Sequence of chain 2.B:
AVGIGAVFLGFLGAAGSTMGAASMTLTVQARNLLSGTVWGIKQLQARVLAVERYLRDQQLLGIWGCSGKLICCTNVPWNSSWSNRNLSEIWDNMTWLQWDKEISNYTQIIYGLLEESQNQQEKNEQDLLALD

The small molecule below binds the protein below.
Small molecule (SMILES): CC(=O)N[C@@H]1[C@@H](O)[C@H](O)[C@@H](CO)O[C@H]1O

Binding-site contacts:
Ligand atom C2 contacts residue ASN126 of chain 2.B at 2.4 Å.
Ligand atom C5 contacts residue ASN126 of chain 2.B at 3.6 Å.
Ligand atom C1 contacts residue ASN126 of chain 2.B at 1.4 Å.
Ligand atom O7 contacts residue ASN126 of chain 2.B at 4.4 Å.
Ligand atom O5 contacts residue ASN126 of chain 2.B at 2.3 Å (h-bond).
Ligand atom N2 contacts residue ASN126 of chain 2.B at 2.9 Å (h-bond).
Ligand atom O6 contacts residue ASN126 of chain 2.B at 4.5 Å.
Ligand atom C3 contacts residue ASN126 of chain 2.B at 3.8 Å.
Ligand atom C4 contacts residue ASN126 of chain 2.B at 4.2 Å.
Ligand atom C7 contacts residue ASN126 of chain 2.B at 3.9 Å.
Ligand atom C8 contacts residue GLU123 of chain 2.B at 3.8 Å.